Sequence of chain 1.B:
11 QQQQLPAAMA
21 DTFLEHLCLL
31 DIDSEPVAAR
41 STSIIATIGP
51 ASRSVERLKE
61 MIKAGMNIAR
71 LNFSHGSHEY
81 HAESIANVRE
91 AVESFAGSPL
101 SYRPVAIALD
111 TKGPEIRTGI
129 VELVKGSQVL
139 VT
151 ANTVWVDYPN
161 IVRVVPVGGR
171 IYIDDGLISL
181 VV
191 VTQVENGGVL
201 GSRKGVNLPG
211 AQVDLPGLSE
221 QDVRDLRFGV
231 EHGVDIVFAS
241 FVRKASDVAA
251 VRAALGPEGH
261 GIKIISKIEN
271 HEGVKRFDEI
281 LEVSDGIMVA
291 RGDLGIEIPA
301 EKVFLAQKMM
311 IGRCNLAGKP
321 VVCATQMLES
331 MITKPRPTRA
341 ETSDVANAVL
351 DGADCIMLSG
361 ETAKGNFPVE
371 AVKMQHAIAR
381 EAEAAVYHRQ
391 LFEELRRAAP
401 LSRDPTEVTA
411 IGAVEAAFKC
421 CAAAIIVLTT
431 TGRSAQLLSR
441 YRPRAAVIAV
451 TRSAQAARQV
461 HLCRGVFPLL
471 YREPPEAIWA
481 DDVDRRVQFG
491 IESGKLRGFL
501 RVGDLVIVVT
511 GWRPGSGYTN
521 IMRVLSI

A protein and the small-molecule ligand that binds it are described below.
Small molecule (SMILES): O=P(O)(O)OC[C@H]1O[C@](O)(COP(=O)(O)O)[C@@H](O)[C@@H]1O

Binding-site contacts:
Ligand atom O1 contacts residue PRO514 of chain 1.B at 3.7 Å.
Ligand atom P2 contacts residue SER516 of chain 1.B at 3.7 Å.
Ligand atom O4 contacts residue TYR518 of chain 1.B at 3.1 Å (h-bond).
Ligand atom O6P contacts residue THR429 of chain 1.B at 2.7 Å (h-bond).
Ligand atom O4P contacts residue SER516 of chain 1.B at 3.3 Å.
Ligand atom P1 contacts residue GLY515 of chain 1.B at 3.6 Å.
Ligand atom C6 contacts residue LEU428 of chain 1.B at 3.7 Å (hydrophobic).
Ligand atom C3 contacts residue ARG513 of chain 1.B at 3.4 Å.
Ligand atom C3 contacts residue GLY515 of chain 1.B at 3.7 Å.
Ligand atom O4P contacts residue THR429 of chain 1.B at 3.6 Å.
Ligand atom O2P contacts residue ARG486 of chain 1.B at 2.6 Å (salt-bridge).
Ligand atom O1P contacts residue PRO514 of chain 1.B at 3.3 Å.
Ligand atom O5P contacts residue SER516 of chain 1.B at 3.5 Å.
Ligand atom O6 contacts residue GLY517 of chain 1.B at 3.6 Å (h-bond).
Ligand atom O2 contacts residue LEU428 of chain 1.B at 3.4 Å.
Ligand atom P2 contacts residue SER434 of chain 1.B at 3.6 Å.
Ligand atom C4 contacts residue GLY515 of chain 1.B at 3.5 Å.
Ligand atom C5 contacts residue GLY515 of chain 1.B at 3.4 Å.
Ligand atom O4 contacts residue GLY515 of chain 1.B at 2.8 Å (h-bond).
Ligand atom O1P contacts residue TRP479 of chain 1.B at 2.9 Å (h-bond).
Ligand atom O3 contacts residue GLY511 of chain 1.B at 2.8 Å.
Ligand atom O6P contacts residue THR430 of chain 1.B at 3.6 Å (h-bond).
Ligand atom O4P contacts residue THR430 of chain 1.B at 2.6 Å (h-bond).
Ligand atom O1P contacts residue ARG486 of chain 1.B at 3.5 Å (salt-bridge).
Ligand atom C6 contacts residue THR429 of chain 1.B at 3.7 Å.
Ligand atom P2 contacts residue THR429 of chain 1.B at 3.8 Å.
Ligand atom C6 contacts residue THR519 of chain 1.B at 3.8 Å.
Ligand atom O1 contacts residue GLY515 of chain 1.B at 3.6 Å.
Ligand atom O4P contacts residue THR431 of chain 1.B at 2.8 Å (h-bond).
Ligand atom O3P contacts residue PRO514 of chain 1.B at 3.7 Å.
Ligand atom O4 contacts residue THR519 of chain 1.B at 3.4 Å (h-bond).
Ligand atom C6 contacts residue THR430 of chain 1.B at 3.7 Å.
Ligand atom O6 contacts residue SER516 of chain 1.B at 3.5 Å.
Ligand atom O4 contacts residue GLY517 of chain 1.B at 3.8 Å.
Ligand atom O3 contacts residue ARG513 of chain 1.B at 3.3 Å (salt-bridge).
Ligand atom P2 contacts residue THR430 of chain 1.B at 3.5 Å.
Ligand atom O2 contacts residue GLY511 of chain 1.B at 3.8 Å.
Ligand atom O3P contacts residue GLY515 of chain 1.B at 2.7 Å (h-bond).
Ligand atom O6P contacts residue SER434 of chain 1.B at 2.4 Å (h-bond).
Ligand atom O5P contacts residue GLY517 of chain 1.B at 3.2 Å (h-bond).